Binding-site contacts:
Ligand atom C2 contacts residue ASN331 of chain 1.B at 2.5 Å.
Ligand atom C3 contacts residue ASN331 of chain 1.B at 3.8 Å.
Ligand atom N2 contacts residue ASN331 of chain 1.B at 2.9 Å (h-bond).
Ligand atom C5 contacts residue ASN331 of chain 1.B at 3.7 Å.
Ligand atom C7 contacts residue ASN331 of chain 1.B at 3.1 Å.
Ligand atom C8 contacts residue ASN331 of chain 1.B at 4.3 Å.
Ligand atom O7 contacts residue ASN331 of chain 1.B at 2.8 Å (h-bond).
Ligand atom C1 contacts residue ASN331 of chain 1.B at 1.4 Å.
Ligand atom O5 contacts residue ASN331 of chain 1.B at 2.4 Å (h-bond).
Ligand atom C4 contacts residue ASN331 of chain 1.B at 4.2 Å.

This protein binds this small molecule.
Small molecule (SMILES): CC(=O)N[C@@H]1[C@@H](O)[C@H](O)[C@@H](CO)O[C@H]1O

Sequence of chain 1.B:
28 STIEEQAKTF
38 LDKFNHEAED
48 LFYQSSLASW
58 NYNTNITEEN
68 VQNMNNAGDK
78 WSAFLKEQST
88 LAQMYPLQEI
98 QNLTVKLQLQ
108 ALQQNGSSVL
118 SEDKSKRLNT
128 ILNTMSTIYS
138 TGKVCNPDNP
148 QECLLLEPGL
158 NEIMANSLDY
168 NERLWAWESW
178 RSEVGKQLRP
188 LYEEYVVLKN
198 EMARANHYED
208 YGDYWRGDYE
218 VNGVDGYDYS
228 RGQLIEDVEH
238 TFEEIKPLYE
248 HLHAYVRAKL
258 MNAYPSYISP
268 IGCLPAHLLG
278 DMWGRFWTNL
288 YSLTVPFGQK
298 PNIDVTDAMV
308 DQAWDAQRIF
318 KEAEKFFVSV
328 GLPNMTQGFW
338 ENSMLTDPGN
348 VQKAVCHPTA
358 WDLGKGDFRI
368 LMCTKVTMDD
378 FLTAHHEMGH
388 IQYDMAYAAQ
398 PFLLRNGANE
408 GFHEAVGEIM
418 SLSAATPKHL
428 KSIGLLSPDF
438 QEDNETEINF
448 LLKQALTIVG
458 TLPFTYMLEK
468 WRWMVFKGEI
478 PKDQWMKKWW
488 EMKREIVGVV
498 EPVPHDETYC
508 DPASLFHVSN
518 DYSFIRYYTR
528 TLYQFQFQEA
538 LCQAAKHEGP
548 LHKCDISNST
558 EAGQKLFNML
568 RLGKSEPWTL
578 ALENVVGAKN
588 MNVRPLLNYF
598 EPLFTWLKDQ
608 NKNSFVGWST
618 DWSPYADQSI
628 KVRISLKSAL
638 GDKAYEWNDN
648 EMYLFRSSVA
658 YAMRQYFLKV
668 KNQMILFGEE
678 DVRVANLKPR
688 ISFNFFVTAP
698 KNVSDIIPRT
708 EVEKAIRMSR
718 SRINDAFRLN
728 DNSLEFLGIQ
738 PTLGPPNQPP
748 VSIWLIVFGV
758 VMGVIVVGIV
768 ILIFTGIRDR